A protein and the small-molecule ligand that binds it are described below.
Small molecule (SMILES): OC[C@H]1O[C@@](CO)(O[C@H]2O[C@H](CO)[C@@H](O)[C@H](O)[C@H]2O)[C@@H](O)[C@@H]1O

Binding-site contacts:
Ligand atom C2 contacts residue ARG228 of chain 2.A at 4.4 Å.
Ligand atom O3 contacts residue ARG226 of chain 2.A at 2.9 Å (salt-bridge).
Ligand atom O4 contacts residue ASP100 of chain 2.A at 3.9 Å.
Ligand atom C3 contacts residue ARG228 of chain 2.A at 4.4 Å.
Ligand atom C4 contacts residue ARG226 of chain 2.A at 4.0 Å.
Ligand atom O3 contacts residue ARG228 of chain 2.A at 3.4 Å.
Ligand atom C3 contacts residue ASP100 of chain 2.A at 3.7 Å.
Ligand atom C4 contacts residue ASP100 of chain 2.A at 3.7 Å.
Ligand atom C6 contacts residue GLN104 of chain 2.A at 4.5 Å.
Ligand atom O6 contacts residue ASP100 of chain 2.A at 4.1 Å.
Ligand atom O2 contacts residue ARG226 of chain 2.A at 4.2 Å.
Ligand atom C2 contacts residue ASP100 of chain 2.A at 4.3 Å.
Ligand atom O4 contacts residue GLN104 of chain 2.A at 3.5 Å.
Ligand atom O3 contacts residue ASP100 of chain 2.A at 2.7 Å (salt-bridge).
Ligand atom O4 contacts residue ARG226 of chain 2.A at 3.3 Å (salt-bridge).
Ligand atom O2 contacts residue ARG228 of chain 2.A at 3.7 Å.
Ligand atom C3 contacts residue ARG226 of chain 2.A at 3.5 Å.
Ligand atom O6 contacts residue GLN104 of chain 2.A at 4.1 Å.

Sequence of chain 2.A:
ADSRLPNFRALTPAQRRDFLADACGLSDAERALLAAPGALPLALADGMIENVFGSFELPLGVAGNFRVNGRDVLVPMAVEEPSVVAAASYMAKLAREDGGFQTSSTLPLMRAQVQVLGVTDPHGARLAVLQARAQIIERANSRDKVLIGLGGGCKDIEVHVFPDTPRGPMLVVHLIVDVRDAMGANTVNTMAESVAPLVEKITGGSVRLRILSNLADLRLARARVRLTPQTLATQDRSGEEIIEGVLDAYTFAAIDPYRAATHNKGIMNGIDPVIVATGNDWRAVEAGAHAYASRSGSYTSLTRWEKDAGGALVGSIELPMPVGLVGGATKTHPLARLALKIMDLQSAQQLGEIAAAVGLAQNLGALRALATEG